Sequence of chain 4.A:
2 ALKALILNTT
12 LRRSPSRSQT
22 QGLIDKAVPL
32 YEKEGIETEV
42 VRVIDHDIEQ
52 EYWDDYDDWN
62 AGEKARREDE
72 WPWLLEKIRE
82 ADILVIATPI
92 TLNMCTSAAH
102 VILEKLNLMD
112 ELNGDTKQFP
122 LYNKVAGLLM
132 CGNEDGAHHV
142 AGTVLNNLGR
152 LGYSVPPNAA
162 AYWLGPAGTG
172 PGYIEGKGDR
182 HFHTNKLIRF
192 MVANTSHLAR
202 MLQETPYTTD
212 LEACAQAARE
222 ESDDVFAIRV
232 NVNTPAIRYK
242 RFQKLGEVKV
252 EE

This small molecule binds to this protein.
Small molecule (SMILES): Cc1cc2nc3c(=O)[nH]c(=O)[nH]c3[n+](C[C@@H](O)[C@@H](O)[C@@H](O)COP(=O)(O)O)c2cc1C=O

Binding-site contacts:
Ligand atom C4 contacts residue ASN134 of chain 3.A at 3.5 Å.
Ligand atom N1 contacts residue ILE91 of chain 3.A at 3.2 Å (h-bond).
Ligand atom O1 contacts residue GLN20 of chain 3.A at 2.7 Å (h-bond).
Ligand atom C5 contacts residue ASN134 of chain 3.A at 3.5 Å.
Ligand atom N4 contacts residue ILE91 of chain 3.A at 3.5 Å.
Ligand atom O2 contacts residue GLN20 of chain 3.A at 3.3 Å (h-bond).
Ligand atom O8 contacts residue LEU93 of chain 3.A at 3.5 Å (h-bond).
Ligand atom N2 contacts residue TYR240 of chain 4.A at 3.3 Å.
Ligand atom O4 contacts residue GLN20 of chain 3.A at 3.5 Å.
Ligand atom O8 contacts residue ASN94 of chain 3.A at 2.8 Å (h-bond).
Ligand atom P1 contacts residue GLN20 of chain 3.A at 3.5 Å.
Ligand atom O5 contacts residue CYS132 of chain 3.A at 3.1 Å (h-bond).
Ligand atom O7 contacts residue ILE91 of chain 3.A at 2.5 Å (h-bond).
Ligand atom C17 contacts residue ASN134 of chain 3.A at 3.5 Å.
Ligand atom O2 contacts residue THR11 of chain 3.A at 3.5 Å (h-bond).
Ligand atom N2 contacts residue THR92 of chain 3.A at 3.5 Å.
Ligand atom C17 contacts residue ASP136 of chain 3.A at 3.2 Å.
Ligand atom C6 contacts residue ILE91 of chain 3.A at 3.4 Å (hydrophobic).
Ligand atom N4 contacts residue ASP136 of chain 3.A at 2.7 Å (salt-bridge).
Ligand atom N1 contacts residue TYR240 of chain 4.A at 3.5 Å.
Ligand atom O2 contacts residue THR21 of chain 3.A at 3.0 Å (h-bond).
Ligand atom O7 contacts residue CYS132 of chain 3.A at 3.5 Å (h-bond).
Ligand atom N2 contacts residue ILE91 of chain 3.A at 3.5 Å (h-bond).
Ligand atom O1 contacts residue ARG13 of chain 3.A at 3.1 Å (salt-bridge).
Ligand atom C15 contacts residue ILE91 of chain 3.A at 3.3 Å (hydrophobic).
Ligand atom O9 contacts residue GLU135 of chain 3.A at 2.6 Å (salt-bridge).
Ligand atom N2 contacts residue LEU93 of chain 3.A at 3.1 Å (h-bond).
Ligand atom C13 contacts residue TYR240 of chain 4.A at 3.4 Å (hydrophobic).
Ligand atom O1 contacts residue SER19 of chain 3.A at 3.4 Å.
Ligand atom C15 contacts residue TYR240 of chain 4.A at 3.2 Å (hydrophobic).
Ligand atom C11 contacts residue GLU105 of chain 2.A at 3.5 Å.
Ligand atom N3 contacts residue ASN134 of chain 3.A at 3.2 Å (h-bond).
Ligand atom O2 contacts residue SER19 of chain 3.A at 2.6 Å (h-bond).
Ligand atom O9 contacts residue GLY133 of chain 3.A at 3.4 Å.
Ligand atom O9 contacts residue ASN134 of chain 3.A at 2.9 Å (h-bond).
Ligand atom O3 contacts residue ARG13 of chain 3.A at 3.1 Å (salt-bridge).
Ligand atom O9 contacts residue ASP136 of chain 3.A at 2.7 Å (salt-bridge).
Ligand atom C6 contacts residue TYR240 of chain 4.A at 3.4 Å (hydrophobic).
Ligand atom C14 contacts residue ILE91 of chain 3.A at 3.2 Å (hydrophobic).
Ligand atom O3 contacts residue THR11 of chain 3.A at 2.6 Å (h-bond).

Sequence of chain 2.A:
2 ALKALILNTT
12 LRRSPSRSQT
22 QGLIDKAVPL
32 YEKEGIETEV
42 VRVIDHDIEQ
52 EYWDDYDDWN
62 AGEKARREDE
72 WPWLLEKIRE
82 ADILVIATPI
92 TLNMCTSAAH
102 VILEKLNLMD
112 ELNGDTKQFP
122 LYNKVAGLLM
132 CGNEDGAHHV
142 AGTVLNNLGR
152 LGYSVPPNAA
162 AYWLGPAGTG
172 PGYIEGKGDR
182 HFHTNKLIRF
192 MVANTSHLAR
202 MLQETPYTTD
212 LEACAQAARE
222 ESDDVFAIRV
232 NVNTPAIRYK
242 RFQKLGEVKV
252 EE

Sequence of chain 3.A:
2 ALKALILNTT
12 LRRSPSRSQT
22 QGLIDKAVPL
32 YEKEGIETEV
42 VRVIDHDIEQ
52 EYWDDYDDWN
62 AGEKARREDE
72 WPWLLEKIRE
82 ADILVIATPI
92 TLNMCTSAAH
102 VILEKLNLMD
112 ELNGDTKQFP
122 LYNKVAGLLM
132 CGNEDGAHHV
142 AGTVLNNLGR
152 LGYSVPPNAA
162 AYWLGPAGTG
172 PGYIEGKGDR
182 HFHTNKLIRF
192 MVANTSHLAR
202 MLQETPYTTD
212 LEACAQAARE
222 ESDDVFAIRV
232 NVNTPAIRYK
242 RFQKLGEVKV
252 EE